Binding-site contacts:
Ligand atom C contacts residue ASP119 of chain 1.S at 4.1 Å.
Ligand atom NE contacts residue LEU80 of chain 1.S at 3.7 Å.
Ligand atom NE contacts residue TYR63 of chain 1.S at 3.9 Å.
Ligand atom CA contacts residue ASP119 of chain 1.S at 3.9 Å.
Ligand atom NZ contacts residue GLU118 of chain 1.S at 3.9 Å.
Ligand atom O contacts residue ASP115 of chain 1.S at 3.3 Å.
Ligand atom CZ contacts residue LEU80 of chain 1.S at 4.0 Å (hydrophobic).
Ligand atom N contacts residue ASP119 of chain 1.S at 2.8 Å (salt-bridge).
Ligand atom NE contacts residue GLU69 of chain 1.S at 3.1 Å (salt-bridge).
Ligand atom O contacts residue ARG112 of chain 1.S at 4.0 Å.
Ligand atom CA contacts residue ASP119 of chain 1.S at 3.6 Å.
Ligand atom NE contacts residue ASP119 of chain 1.S at 4.1 Å.
Ligand atom CB contacts residue ASP119 of chain 1.S at 3.4 Å.
Ligand atom NE2 contacts residue GLU69 of chain 1.S at 3.6 Å (salt-bridge).
Ligand atom CG contacts residue GLU118 of chain 1.S at 3.5 Å.
Ligand atom CD contacts residue ILE116 of chain 1.S at 4.0 Å (hydrophobic).
Ligand atom NH1 contacts residue ASP119 of chain 1.S at 2.9 Å (salt-bridge).
Ligand atom CD contacts residue LEU80 of chain 1.S at 3.8 Å (hydrophobic).
Ligand atom NH2 contacts residue THR75 of chain 1.S at 3.5 Å (h-bond).
Ligand atom N contacts residue ASP119 of chain 1.S at 3.1 Å (salt-bridge).
Ligand atom CA contacts residue ASP115 of chain 1.S at 3.6 Å.
Ligand atom CB contacts residue ASP119 of chain 1.S at 3.5 Å.
Ligand atom CE contacts residue GLU118 of chain 1.S at 3.3 Å.
Ligand atom CB contacts residue ASP115 of chain 1.S at 4.1 Å.
Ligand atom CZ contacts residue ASP119 of chain 1.S at 3.9 Å.
Ligand atom CD contacts residue GLU118 of chain 1.S at 3.2 Å.
Ligand atom CD contacts residue ASP119 of chain 1.S at 3.4 Å.
Ligand atom NH2 contacts residue THR76 of chain 1.S at 3.9 Å.
Ligand atom CA contacts residue ASP119 of chain 1.S at 3.6 Å.
Ligand atom C contacts residue ASP119 of chain 1.S at 3.7 Å.
Ligand atom NH2 contacts residue GLU69 of chain 1.S at 2.3 Å (salt-bridge).
Ligand atom CZ contacts residue GLU69 of chain 1.S at 3.3 Å.
Ligand atom CB contacts residue ASP119 of chain 1.S at 3.4 Å.
Ligand atom CG contacts residue ASP119 of chain 1.S at 3.0 Å.
Ligand atom CB contacts residue GLU118 of chain 1.S at 4.0 Å.
Ligand atom N contacts residue ASP115 of chain 1.S at 3.7 Å.
Ligand atom C contacts residue ASP115 of chain 1.S at 3.7 Å.
Ligand atom CB contacts residue ASP115 of chain 1.S at 3.7 Å.
Ligand atom CB contacts residue ILE116 of chain 1.S at 3.7 Å (hydrophobic).
Ligand atom NH1 contacts residue LEU80 of chain 1.S at 4.0 Å.

Sequence of chain 1.S:
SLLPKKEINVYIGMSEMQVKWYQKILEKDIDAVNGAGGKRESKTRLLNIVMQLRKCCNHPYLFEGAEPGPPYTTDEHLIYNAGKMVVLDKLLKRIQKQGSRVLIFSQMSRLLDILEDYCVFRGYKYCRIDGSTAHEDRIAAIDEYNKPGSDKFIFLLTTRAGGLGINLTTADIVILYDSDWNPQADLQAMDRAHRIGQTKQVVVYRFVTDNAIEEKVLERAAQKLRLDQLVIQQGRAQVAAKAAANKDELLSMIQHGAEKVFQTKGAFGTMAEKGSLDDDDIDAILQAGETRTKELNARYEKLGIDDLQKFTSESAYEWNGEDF

A protein and the small-molecule ligand that binds it are described below.
Small molecule (SMILES): C[C@H](NC(=O)CN)C(=O)N[C@@H](CCCCN)C(=O)N[C@@H](CCCN=C(N)N)C(=O)N[C@H](C=O)Cc1cnc[nH]1